Binding-site contacts:
Ligand atom O contacts residue ALA140 of chain 1.A at 3.6 Å (h-bond).
Ligand atom C1 contacts residue PHE104 of chain 1.A at 3.5 Å (hydrophobic).
Ligand atom O2 contacts residue PHE104 of chain 1.A at 3.2 Å (h-bond).
Ligand atom C12 contacts residue SER141 of chain 1.A at 3.6 Å.
Ligand atom CL contacts residue PHE104 of chain 1.A at 3.9 Å.
Ligand atom C15 contacts residue MET85 of chain 1.A at 3.8 Å (hydrophobic).
Ligand atom C14 contacts residue SER103 of chain 1.A at 3.3 Å.
Ligand atom C3 contacts residue ILE48 of chain 1.A at 4.0 Å (hydrophobic).
Ligand atom CL contacts residue TRP33 of chain 1.A at 3.8 Å.
Ligand atom C contacts residue PHE104 of chain 1.A at 3.9 Å (hydrophobic).
Ligand atom C13 contacts residue PHE422 of chain 1.A at 3.9 Å (hydrophobic).
Ligand atom C2 contacts residue SER103 of chain 1.A at 3.6 Å.
Ligand atom C3 contacts residue SER103 of chain 1.A at 3.5 Å.
Ligand atom C12 contacts residue HIS139 of chain 1.A at 3.3 Å.
Ligand atom C6 contacts residue PHE422 of chain 1.A at 3.9 Å (hydrophobic).
Ligand atom C4 contacts residue PHE422 of chain 1.A at 3.8 Å (hydrophobic).
Ligand atom C4 contacts residue SER103 of chain 1.A at 3.8 Å.
Ligand atom O2 contacts residue PHE44 of chain 1.A at 3.7 Å.
Ligand atom C15 contacts residue LEU83 of chain 1.A at 3.9 Å (hydrophobic).
Ligand atom C16 contacts residue LEU83 of chain 1.A at 3.9 Å (hydrophobic).
Ligand atom C15 contacts residue TRP56 of chain 1.A at 3.7 Å (hydrophobic).
Ligand atom C5 contacts residue PHE422 of chain 1.A at 3.8 Å (hydrophobic).
Ligand atom O2 contacts residue SER103 of chain 1.A at 3.6 Å (h-bond).
Ligand atom C5 contacts residue TRP56 of chain 1.A at 3.3 Å (hydrophobic).
Ligand atom O1 contacts residue ILE48 of chain 1.A at 3.7 Å.
Ligand atom C13 contacts residue HIS139 of chain 1.A at 3.8 Å.
Ligand atom O1 contacts residue PHE104 of chain 1.A at 3.7 Å.
Ligand atom C contacts residue ALA53 of chain 1.A at 3.8 Å (hydrophobic).
Ligand atom C16 contacts residue TRP56 of chain 1.A at 4.0 Å (hydrophobic).
Ligand atom C14 contacts residue TRP56 of chain 1.A at 3.9 Å (hydrophobic).
Ligand atom CL contacts residue ALA53 of chain 1.A at 3.6 Å.
Ligand atom S contacts residue SER103 of chain 1.A at 4.0 Å.
Ligand atom C12 contacts residue ALA140 of chain 1.A at 3.6 Å (hydrophobic).
Ligand atom O1 contacts residue PHE47 of chain 1.A at 3.5 Å.
Ligand atom C9 contacts residue GLU421 of chain 1.A at 3.7 Å.
Ligand atom O contacts residue SER141 of chain 1.A at 3.5 Å.
Ligand atom N contacts residue PHE422 of chain 1.A at 4.0 Å.
Ligand atom C6 contacts residue ILE48 of chain 1.A at 4.0 Å (hydrophobic).
Ligand atom C4 contacts residue ILE48 of chain 1.A at 3.9 Å (hydrophobic).
Ligand atom C1 contacts residue ALA53 of chain 1.A at 4.0 Å (hydrophobic).

Sequence of chain 1.A:
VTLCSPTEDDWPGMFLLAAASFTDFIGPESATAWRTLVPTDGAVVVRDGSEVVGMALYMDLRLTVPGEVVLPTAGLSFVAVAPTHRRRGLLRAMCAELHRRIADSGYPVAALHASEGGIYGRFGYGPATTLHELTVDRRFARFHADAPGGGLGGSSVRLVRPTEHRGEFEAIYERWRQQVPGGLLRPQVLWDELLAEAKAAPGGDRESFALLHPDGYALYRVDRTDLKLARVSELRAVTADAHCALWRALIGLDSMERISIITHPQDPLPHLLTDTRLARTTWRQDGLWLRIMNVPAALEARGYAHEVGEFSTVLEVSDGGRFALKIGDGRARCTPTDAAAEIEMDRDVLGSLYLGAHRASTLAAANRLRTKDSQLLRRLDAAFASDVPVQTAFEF

The small molecule below binds the protein below.
Small molecule (SMILES): CC1=C(c2cccc(Cl)c2)S(=O)(=O)N=C1NCCCN1CCOCC1